Sequence of chain 1.B:
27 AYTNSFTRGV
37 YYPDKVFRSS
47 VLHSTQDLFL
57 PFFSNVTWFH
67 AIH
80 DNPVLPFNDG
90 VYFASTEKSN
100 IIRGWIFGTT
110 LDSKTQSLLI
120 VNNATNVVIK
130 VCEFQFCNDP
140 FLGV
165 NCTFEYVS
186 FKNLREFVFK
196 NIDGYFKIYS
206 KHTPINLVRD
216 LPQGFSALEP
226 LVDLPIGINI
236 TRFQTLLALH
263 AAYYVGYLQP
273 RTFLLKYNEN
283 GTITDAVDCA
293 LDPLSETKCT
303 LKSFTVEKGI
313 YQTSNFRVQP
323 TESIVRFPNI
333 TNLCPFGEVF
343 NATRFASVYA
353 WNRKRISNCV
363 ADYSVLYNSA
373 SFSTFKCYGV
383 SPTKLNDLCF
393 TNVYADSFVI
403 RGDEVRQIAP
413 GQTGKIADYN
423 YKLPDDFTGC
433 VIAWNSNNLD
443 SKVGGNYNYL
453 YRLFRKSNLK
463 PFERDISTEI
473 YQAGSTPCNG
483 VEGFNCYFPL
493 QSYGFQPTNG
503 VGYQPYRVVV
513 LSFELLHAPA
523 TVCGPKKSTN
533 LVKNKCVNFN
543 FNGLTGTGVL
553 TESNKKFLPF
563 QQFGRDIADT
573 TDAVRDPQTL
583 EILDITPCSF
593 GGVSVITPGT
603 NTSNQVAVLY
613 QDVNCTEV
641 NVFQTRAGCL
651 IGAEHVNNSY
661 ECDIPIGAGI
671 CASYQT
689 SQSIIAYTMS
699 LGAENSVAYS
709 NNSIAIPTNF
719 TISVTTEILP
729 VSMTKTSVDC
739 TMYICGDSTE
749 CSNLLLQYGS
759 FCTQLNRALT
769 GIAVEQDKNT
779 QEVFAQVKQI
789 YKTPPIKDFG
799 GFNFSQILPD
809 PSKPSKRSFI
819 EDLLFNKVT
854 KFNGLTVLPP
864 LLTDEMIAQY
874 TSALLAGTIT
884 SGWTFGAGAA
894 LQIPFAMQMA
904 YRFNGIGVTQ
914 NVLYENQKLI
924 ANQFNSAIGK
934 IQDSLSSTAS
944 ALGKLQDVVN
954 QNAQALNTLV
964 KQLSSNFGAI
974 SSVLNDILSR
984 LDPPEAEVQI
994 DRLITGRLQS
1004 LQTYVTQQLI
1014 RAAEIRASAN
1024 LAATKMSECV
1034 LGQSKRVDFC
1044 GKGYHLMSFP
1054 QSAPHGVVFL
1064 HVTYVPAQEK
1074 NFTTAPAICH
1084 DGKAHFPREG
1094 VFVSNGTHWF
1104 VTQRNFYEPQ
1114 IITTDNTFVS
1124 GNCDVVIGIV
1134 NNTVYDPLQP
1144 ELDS

Binding-site contacts:
Ligand atom C3 contacts residue SER803 of chain 1.B at 4.4 Å.
Ligand atom C4 contacts residue SER803 of chain 1.B at 4.4 Å.
Ligand atom C1 contacts residue SER803 of chain 1.B at 3.2 Å.
Ligand atom C5 contacts residue SER803 of chain 1.B at 3.2 Å.
Ligand atom C1 contacts residue ASN801 of chain 1.B at 1.4 Å.
Ligand atom C8 contacts residue ASN801 of chain 1.B at 4.2 Å.
Ligand atom N2 contacts residue ASN801 of chain 1.B at 2.9 Å (h-bond).
Ligand atom C4 contacts residue ASN801 of chain 1.B at 4.2 Å.
Ligand atom C6 contacts residue SER803 of chain 1.B at 4.0 Å.
Ligand atom C2 contacts residue ASN801 of chain 1.B at 2.5 Å.
Ligand atom C2 contacts residue SER803 of chain 1.B at 4.4 Å.
Ligand atom C3 contacts residue ASN801 of chain 1.B at 3.8 Å.
Ligand atom O5 contacts residue ASN801 of chain 1.B at 2.4 Å (h-bond).
Ligand atom C8 contacts residue GLN804 of chain 1.B at 3.8 Å.
Ligand atom C6 contacts residue GLN804 of chain 1.B at 4.3 Å.
Ligand atom O7 contacts residue ASN801 of chain 1.B at 2.8 Å (h-bond).
Ligand atom C5 contacts residue ASN801 of chain 1.B at 3.6 Å.
Ligand atom O6 contacts residue SER803 of chain 1.B at 4.1 Å.
Ligand atom O5 contacts residue SER803 of chain 1.B at 3.2 Å (h-bond).
Ligand atom C7 contacts residue ASN801 of chain 1.B at 3.0 Å.
Ligand atom O6 contacts residue GLN804 of chain 1.B at 3.9 Å.
Ligand atom C5 contacts residue GLN804 of chain 1.B at 4.3 Å.

The small molecule below binds the protein below.
Small molecule (SMILES): CC(=O)N[C@H]1[C@H](O[C@H]2[C@H](O)[C@@H](NC(C)=O)CO[C@@H]2CO)O[C@H](CO)[C@@H](O)[C@@H]1O